A small-molecule ligand and the protein it binds are described below.
Small molecule (SMILES): COc1cc(Nc2c(C#N)cnc3cc(OCCCN4CCN(C)CC4)c(OC)cc23)c(Cl)cc1Cl

Sequence of chain 1.A:
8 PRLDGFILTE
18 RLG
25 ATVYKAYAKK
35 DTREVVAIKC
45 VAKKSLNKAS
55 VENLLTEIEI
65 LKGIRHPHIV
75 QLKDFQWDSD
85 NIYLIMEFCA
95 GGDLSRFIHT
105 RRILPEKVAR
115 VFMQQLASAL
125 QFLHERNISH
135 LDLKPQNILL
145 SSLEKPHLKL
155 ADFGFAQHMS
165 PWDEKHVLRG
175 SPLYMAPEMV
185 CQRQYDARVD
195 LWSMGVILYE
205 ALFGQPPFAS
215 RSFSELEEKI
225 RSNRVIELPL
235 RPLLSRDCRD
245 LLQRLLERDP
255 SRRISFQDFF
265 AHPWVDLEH

Binding-site contacts:
Ligand atom CL1 contacts residue PRO176 of chain 1.A at 3.9 Å.
Ligand atom C01 contacts residue LEU172 of chain 1.A at 3.5 Å (hydrophobic).
Ligand atom CL1 contacts residue MET179 of chain 1.A at 3.4 Å.
Ligand atom CAJ contacts residue GLU221 of chain 1.A at 3.9 Å.
Ligand atom NAD contacts residue PRO176 of chain 1.A at 3.9 Å.
Ligand atom CAZ contacts residue GLU221 of chain 1.A at 4.2 Å.
Ligand atom CAK contacts residue SER218 of chain 1.A at 4.2 Å.
Ligand atom O02 contacts residue LEU172 of chain 1.A at 4.2 Å.
Ligand atom CL1 contacts residue VAL184 of chain 1.A at 4.0 Å.
Ligand atom CL2 contacts residue LEU220 of chain 1.A at 3.7 Å.
Ligand atom CBG contacts residue GLU221 of chain 1.A at 4.3 Å.
Ligand atom NAU contacts residue GLU221 of chain 1.A at 3.1 Å (salt-bridge).
Ligand atom CBG contacts residue PHE217 of chain 1.A at 4.0 Å (hydrophobic).
Ligand atom O02 contacts residue VAL184 of chain 1.A at 4.0 Å.
Ligand atom CBB contacts residue GLU221 of chain 1.A at 3.6 Å.
Ligand atom CAY contacts residue ILE224 of chain 1.A at 4.3 Å (hydrophobic).
Ligand atom CAY contacts residue VAL184 of chain 1.A at 4.3 Å (hydrophobic).
Ligand atom CBA contacts residue PHE217 of chain 1.A at 3.8 Å (hydrophobic).
Ligand atom CL2 contacts residue PHE217 of chain 1.A at 3.2 Å.
Ligand atom CAL contacts residue GLU221 of chain 1.A at 3.5 Å.
Ligand atom CAI contacts residue ILE224 of chain 1.A at 3.7 Å (hydrophobic).
Ligand atom CBF contacts residue PHE217 of chain 1.A at 3.6 Å (hydrophobic).
Ligand atom CL2 contacts residue GLU221 of chain 1.A at 3.6 Å.
Ligand atom CAX contacts residue VAL184 of chain 1.A at 4.3 Å (hydrophobic).
Ligand atom CAH contacts residue PHE217 of chain 1.A at 3.4 Å (hydrophobic).
Ligand atom OAW contacts residue SER218 of chain 1.A at 3.0 Å (h-bond).
Ligand atom NAT contacts residue PHE217 of chain 1.A at 3.4 Å.
Ligand atom CAY contacts residue PRO176 of chain 1.A at 4.4 Å (hydrophobic).
Ligand atom CAN contacts residue SER218 of chain 1.A at 3.4 Å.
Ligand atom CAG contacts residue PHE217 of chain 1.A at 3.7 Å (hydrophobic).
Ligand atom CAK contacts residue PHE217 of chain 1.A at 4.1 Å (hydrophobic).
Ligand atom OAV contacts residue SER218 of chain 1.A at 3.6 Å (h-bond).
Ligand atom CBD contacts residue SER218 of chain 1.A at 3.4 Å.
Ligand atom CBC contacts residue SER218 of chain 1.A at 3.7 Å.
Ligand atom CBE contacts residue GLU221 of chain 1.A at 4.1 Å.
Ligand atom CAI contacts residue PRO176 of chain 1.A at 4.0 Å (hydrophobic).
Ligand atom NAD contacts residue PHE217 of chain 1.A at 4.0 Å.
Ligand atom CAA contacts residue GLU221 of chain 1.A at 3.6 Å.
Ligand atom CBE contacts residue PHE217 of chain 1.A at 4.1 Å (hydrophobic).
Ligand atom CAM contacts residue SER218 of chain 1.A at 3.5 Å.